The protein below binds the small molecule below.
Small molecule (SMILES): CC(=O)N[C@@H]1[C@@H](O[C@@H]2O[C@H](CO)[C@H](O)[C@H](O)[C@H]2O)[C@@H](O)[C@@H](CO)O[C@H]1O

Binding-site contacts:
Ligand atom O1 contacts residue MET410 of chain 1.B at 3.5 Å.
Ligand atom O4 contacts residue LYS215 of chain 1.B at 3.3 Å (salt-bridge).
Ligand atom C2 contacts residue ASP389 of chain 1.B at 3.5 Å.
Ligand atom C5 contacts residue TRP358 of chain 1.B at 3.7 Å (hydrophobic).
Ligand atom O6 contacts residue TRP358 of chain 1.B at 3.3 Å.
Ligand atom O4 contacts residue LYS215 of chain 1.B at 3.4 Å (salt-bridge).
Ligand atom O1 contacts residue ASP382 of chain 1.B at 3.8 Å.
Ligand atom N2 contacts residue ASP389 of chain 1.B at 3.2 Å (salt-bridge).
Ligand atom C5 contacts residue ASP389 of chain 1.B at 3.3 Å.
Ligand atom C3 contacts residue TRP358 of chain 1.B at 3.8 Å (hydrophobic).
Ligand atom O6 contacts residue ALA352 of chain 1.B at 3.3 Å (h-bond).
Ligand atom O4 contacts residue HIS121 of chain 1.B at 3.0 Å (h-bond).
Ligand atom O1 contacts residue CYS412 of chain 1.B at 3.4 Å (h-bond).
Ligand atom C1 contacts residue LYS215 of chain 1.B at 3.6 Å.
Ligand atom C1 contacts residue CYS412 of chain 1.B at 3.6 Å (hydrophobic).
Ligand atom O6 contacts residue ALA353 of chain 1.B at 3.8 Å.
Ligand atom C6 contacts residue TRP356 of chain 1.B at 3.7 Å (hydrophobic).
Ligand atom C8 contacts residue TYR390 of chain 1.B at 3.6 Å (hydrophobic).
Ligand atom C1 contacts residue TRP358 of chain 1.B at 3.8 Å (hydrophobic).
Ligand atom O5 contacts residue LYS215 of chain 1.B at 3.0 Å (salt-bridge).
Ligand atom O5 contacts residue ASP382 of chain 1.B at 2.7 Å (salt-bridge).
Ligand atom C4 contacts residue TRP356 of chain 1.B at 3.8 Å (hydrophobic).
Ligand atom O3 contacts residue LYS215 of chain 1.B at 3.5 Å (salt-bridge).
Ligand atom O4 contacts residue HIS216 of chain 1.B at 2.7 Å (h-bond).
Ligand atom N2 contacts residue CYS412 of chain 1.B at 3.5 Å (h-bond).
Ligand atom O5 contacts residue ASP389 of chain 1.B at 3.7 Å.
Ligand atom O4 contacts residue VAL351 of chain 1.B at 3.6 Å.
Ligand atom C3 contacts residue ASP389 of chain 1.B at 3.6 Å.
Ligand atom O6 contacts residue ASP382 of chain 1.B at 2.6 Å (salt-bridge).
Ligand atom C1 contacts residue ASP389 of chain 1.B at 3.2 Å.
Ligand atom C5 contacts residue ASP387 of chain 1.B at 3.7 Å.
Ligand atom O6 contacts residue TYR270 of chain 1.B at 3.6 Å.
Ligand atom O6 contacts residue VAL351 of chain 1.B at 3.3 Å.
Ligand atom O3 contacts residue HIS121 of chain 1.B at 3.0 Å (h-bond).
Ligand atom O6 contacts residue HIS216 of chain 1.B at 3.3 Å.
Ligand atom C4 contacts residue HIS216 of chain 1.B at 3.4 Å.
Ligand atom C6 contacts residue ASP382 of chain 1.B at 3.2 Å.
Ligand atom C1 contacts residue ASP382 of chain 1.B at 3.8 Å.
Ligand atom C5 contacts residue ASP382 of chain 1.B at 3.5 Å.
Ligand atom C6 contacts residue HIS216 of chain 1.B at 3.6 Å.

Sequence of chain 1.B:
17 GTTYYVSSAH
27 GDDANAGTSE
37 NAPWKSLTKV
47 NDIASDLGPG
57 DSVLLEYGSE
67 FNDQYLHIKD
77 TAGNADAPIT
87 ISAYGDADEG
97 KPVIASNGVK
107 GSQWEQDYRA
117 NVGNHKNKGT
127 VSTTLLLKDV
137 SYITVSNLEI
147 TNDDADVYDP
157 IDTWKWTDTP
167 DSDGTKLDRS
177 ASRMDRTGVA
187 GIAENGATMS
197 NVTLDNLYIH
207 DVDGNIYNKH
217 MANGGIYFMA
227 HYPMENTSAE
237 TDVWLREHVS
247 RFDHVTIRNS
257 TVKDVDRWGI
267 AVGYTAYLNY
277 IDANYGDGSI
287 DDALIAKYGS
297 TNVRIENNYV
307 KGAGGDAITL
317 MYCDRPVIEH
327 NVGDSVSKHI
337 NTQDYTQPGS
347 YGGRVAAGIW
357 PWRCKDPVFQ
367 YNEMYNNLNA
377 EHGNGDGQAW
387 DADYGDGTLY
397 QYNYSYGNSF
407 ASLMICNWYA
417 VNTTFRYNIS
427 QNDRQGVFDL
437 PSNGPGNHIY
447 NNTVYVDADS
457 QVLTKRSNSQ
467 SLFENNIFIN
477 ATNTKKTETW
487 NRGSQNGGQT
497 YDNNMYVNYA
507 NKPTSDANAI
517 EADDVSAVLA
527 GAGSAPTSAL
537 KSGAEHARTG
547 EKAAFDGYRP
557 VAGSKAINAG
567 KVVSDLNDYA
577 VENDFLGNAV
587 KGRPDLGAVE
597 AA